Binding-site contacts:
Ligand atom CG2 contacts residue ASN39 of chain 1.B at 3.5 Å.
Ligand atom CG2 contacts residue GLN101 of chain 1.A at 3.5 Å.
Ligand atom O contacts residue GLY103 of chain 1.A at 3.3 Å.
Ligand atom CE2 contacts residue PHE99 of chain 1.B at 3.5 Å (hydrophobic).
Ligand atom CB contacts residue TYR54 of chain 1.B at 3.4 Å (hydrophobic).
Ligand atom OG1 contacts residue THR104 of chain 1.A at 3.4 Å (h-bond).
Ligand atom CA contacts residue GLY96 of chain 1.B at 3.0 Å.
Ligand atom OG contacts residue GLY96 of chain 1.B at 3.4 Å (h-bond).
Ligand atom OG1 contacts residue ARG51 of chain 1.B at 3.0 Å (salt-bridge).
Ligand atom CE2 contacts residue GLN101 of chain 1.A at 3.5 Å.
Ligand atom N contacts residue GLY103 of chain 1.A at 2.8 Å (h-bond).
Ligand atom C contacts residue GLY103 of chain 1.A at 3.4 Å.
Ligand atom OH contacts residue GLU50 of chain 1.A at 3.4 Å (salt-bridge).
Ligand atom CA contacts residue TYR102 of chain 1.A at 3.5 Å (hydrophobic).
Ligand atom C contacts residue PHE37 of chain 1.B at 3.5 Å (hydrophobic).
Ligand atom N contacts residue GLY96 of chain 1.B at 2.8 Å (h-bond).
Ligand atom O contacts residue PHE37 of chain 1.B at 3.3 Å.
Ligand atom CB contacts residue PHE37 of chain 1.B at 3.6 Å (hydrophobic).
Ligand atom O contacts residue THR104 of chain 1.A at 3.1 Å (h-bond).
Ligand atom CZ3 contacts residue HIS98 of chain 1.B at 3.5 Å.
Ligand atom O contacts residue TYR33 of chain 1.A at 3.1 Å (h-bond).
Ligand atom CZ3 contacts residue GLY96 of chain 1.B at 3.2 Å.
Ligand atom O contacts residue GLY96 of chain 1.B at 3.5 Å.
Ligand atom CB contacts residue GLN101 of chain 1.A at 3.3 Å.
Ligand atom N contacts residue ARG51 of chain 1.B at 3.5 Å (salt-bridge).
Ligand atom CD1 contacts residue GLU50 of chain 1.A at 3.4 Å.
Ligand atom CB contacts residue GLY96 of chain 1.B at 3.1 Å.
Ligand atom CA contacts residue TYR54 of chain 1.B at 3.5 Å (hydrophobic).
Ligand atom OG contacts residue THR97 of chain 1.B at 2.6 Å (h-bond).
Ligand atom CD1 contacts residue ARG52 of chain 1.A at 3.4 Å.
Ligand atom O contacts residue ARG51 of chain 1.B at 3.0 Å (salt-bridge).
Ligand atom C contacts residue GLY96 of chain 1.B at 3.4 Å.
Ligand atom CZ3 contacts residue PHE99 of chain 1.B at 3.4 Å (hydrophobic).
Ligand atom NE1 contacts residue GLU50 of chain 1.A at 3.0 Å (salt-bridge).
Ligand atom OH contacts residue ASP35 of chain 1.A at 2.9 Å (salt-bridge).
Ligand atom CA contacts residue ASN39 of chain 1.B at 3.5 Å.
Ligand atom CA contacts residue GLY103 of chain 1.A at 3.5 Å.
Ligand atom O contacts residue ASN39 of chain 1.B at 2.9 Å (h-bond).
Ligand atom OH contacts residue TYR33 of chain 1.A at 3.3 Å.
Ligand atom OG1 contacts residue GLN101 of chain 1.A at 3.5 Å (h-bond).

Sequence of chain 1.B:
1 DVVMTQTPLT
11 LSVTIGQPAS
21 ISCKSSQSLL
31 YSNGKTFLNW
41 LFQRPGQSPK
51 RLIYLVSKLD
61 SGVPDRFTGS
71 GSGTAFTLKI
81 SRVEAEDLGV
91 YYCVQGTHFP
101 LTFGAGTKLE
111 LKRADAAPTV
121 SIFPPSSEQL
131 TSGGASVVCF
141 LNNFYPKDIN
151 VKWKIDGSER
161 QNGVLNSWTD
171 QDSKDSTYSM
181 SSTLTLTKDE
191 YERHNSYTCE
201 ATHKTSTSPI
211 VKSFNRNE

Sequence of chain 1.A:
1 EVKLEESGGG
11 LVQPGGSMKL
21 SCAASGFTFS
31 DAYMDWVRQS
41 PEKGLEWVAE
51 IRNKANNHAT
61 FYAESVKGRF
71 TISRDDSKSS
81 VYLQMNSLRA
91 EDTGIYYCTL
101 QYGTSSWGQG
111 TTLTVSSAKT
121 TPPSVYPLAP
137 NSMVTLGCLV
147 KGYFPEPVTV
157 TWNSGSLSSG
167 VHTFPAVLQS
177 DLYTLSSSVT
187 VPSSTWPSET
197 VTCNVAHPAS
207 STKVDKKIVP

This protein binds this small molecule.
Small molecule (SMILES): C[C@H](NC(=O)CN)C(=O)N1CCC[C@H]1C(=O)N[C@H](C(=O)N[C@@H](Cc1ccc(O)cc1)C(=O)N[C@@H](CO)C(=O)N[C@@H](CC1=c2ccccc2=NC1)C(=O)NCC=O)[C@@H](C)O